The protein below binds the small molecule below.
Small molecule (SMILES): Cc1cc(CCCCCCCOc2ccc(C3=NCCO3)cc2)on1

Binding-site contacts:
Ligand atom N2 contacts residue TYR204 of chain 12.B at 3.8 Å.
Ligand atom C5B contacts residue ILE193 of chain 12.B at 3.9 Å (hydrophobic).
Ligand atom O1B contacts residue ILE109 of chain 12.B at 3.8 Å.
Ligand atom N2 contacts residue TYR111 of chain 12.B at 3.1 Å.
Ligand atom C5C contacts residue VAL195 of chain 12.B at 3.8 Å (hydrophobic).
Ligand atom C4B contacts residue ILE193 of chain 12.B at 3.8 Å (hydrophobic).
Ligand atom C5A contacts residue ILE156 of chain 12.B at 3.2 Å (hydrophobic).
Ligand atom C2B contacts residue TYR158 of chain 12.B at 3.5 Å (hydrophobic).
Ligand atom C2A contacts residue TYR158 of chain 12.B at 3.9 Å (hydrophobic).
Ligand atom O1 contacts residue PHE129 of chain 12.B at 3.8 Å.
Ligand atom C31 contacts residue PHE237 of chain 12.B at 3.8 Å (hydrophobic).
Ligand atom C6C contacts residue PHE237 of chain 12.B at 3.9 Å (hydrophobic).
Ligand atom C5B contacts residue LEU240 of chain 12.B at 3.5 Å (hydrophobic).
Ligand atom C4C contacts residue PHE237 of chain 12.B at 3.6 Å (hydrophobic).
Ligand atom C2C contacts residue PHE237 of chain 12.B at 3.8 Å (hydrophobic).
Ligand atom C4A contacts residue PRO180 of chain 12.B at 3.3 Å (hydrophobic).
Ligand atom C4 contacts residue TYR111 of chain 12.B at 3.6 Å (hydrophobic).
Ligand atom N3A contacts residue PRO180 of chain 12.B at 3.7 Å.
Ligand atom C6C contacts residue VAL198 of chain 12.B at 3.9 Å (hydrophobic).
Ligand atom O1 contacts residue TYR111 of chain 12.B at 3.5 Å.
Ligand atom N3A contacts residue TYR158 of chain 12.B at 3.7 Å.
Ligand atom C3B contacts residue TYR158 of chain 12.B at 3.4 Å (hydrophobic).
Ligand atom C5 contacts residue TYR111 of chain 12.B at 3.8 Å (hydrophobic).
Ligand atom N3A contacts residue ALA24 of chain 12.D at 3.9 Å.
Ligand atom O1A contacts residue PHE135 of chain 12.B at 3.8 Å.
Ligand atom C7C contacts residue TYR158 of chain 12.B at 3.8 Å (hydrophobic).
Ligand atom C4C contacts residue VAL198 of chain 12.B at 3.8 Å (hydrophobic).
Ligand atom C4A contacts residue ILE182 of chain 12.B at 3.9 Å (hydrophobic).
Ligand atom C6B contacts residue PHE133 of chain 12.B at 3.5 Å (hydrophobic).
Ligand atom C31 contacts residue TYR111 of chain 12.B at 3.7 Å (hydrophobic).
Ligand atom O1 contacts residue TYR204 of chain 12.B at 3.6 Å.
Ligand atom C5A contacts residue ILE182 of chain 12.B at 3.5 Å (hydrophobic).
Ligand atom C4B contacts residue TYR158 of chain 12.B at 3.8 Å (hydrophobic).
Ligand atom C3 contacts residue TYR111 of chain 12.B at 3.2 Å (hydrophobic).
Ligand atom C4 contacts residue PHE237 of chain 12.B at 3.1 Å (hydrophobic).
Ligand atom C2B contacts residue VAL195 of chain 12.B at 3.9 Å (hydrophobic).
Ligand atom O1B contacts residue PHE133 of chain 12.B at 3.9 Å.
Ligand atom C4A contacts residue SER181 of chain 12.B at 3.8 Å.
Ligand atom C2A contacts residue ILE193 of chain 12.B at 3.9 Å (hydrophobic).
Ligand atom C3 contacts residue PHE237 of chain 12.B at 3.7 Å (hydrophobic).

Sequence of chain 12.B:
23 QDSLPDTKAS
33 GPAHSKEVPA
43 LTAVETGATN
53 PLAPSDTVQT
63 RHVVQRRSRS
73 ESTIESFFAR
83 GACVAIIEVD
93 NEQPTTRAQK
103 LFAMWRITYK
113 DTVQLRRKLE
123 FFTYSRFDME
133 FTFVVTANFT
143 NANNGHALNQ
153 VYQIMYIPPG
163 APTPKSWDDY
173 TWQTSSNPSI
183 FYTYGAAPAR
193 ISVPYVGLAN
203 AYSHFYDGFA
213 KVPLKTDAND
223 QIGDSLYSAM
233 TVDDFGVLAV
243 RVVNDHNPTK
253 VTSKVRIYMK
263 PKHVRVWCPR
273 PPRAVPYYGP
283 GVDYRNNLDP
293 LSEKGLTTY

Sequence of chain 13.D:
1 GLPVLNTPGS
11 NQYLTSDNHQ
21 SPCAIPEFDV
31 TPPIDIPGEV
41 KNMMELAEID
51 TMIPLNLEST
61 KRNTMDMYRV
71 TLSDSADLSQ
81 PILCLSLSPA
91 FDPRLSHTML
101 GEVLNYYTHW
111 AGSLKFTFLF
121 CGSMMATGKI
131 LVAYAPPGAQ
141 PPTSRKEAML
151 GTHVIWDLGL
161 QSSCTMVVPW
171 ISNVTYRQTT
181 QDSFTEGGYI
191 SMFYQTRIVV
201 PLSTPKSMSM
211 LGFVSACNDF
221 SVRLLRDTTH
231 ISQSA

Sequence of chain 12.D:
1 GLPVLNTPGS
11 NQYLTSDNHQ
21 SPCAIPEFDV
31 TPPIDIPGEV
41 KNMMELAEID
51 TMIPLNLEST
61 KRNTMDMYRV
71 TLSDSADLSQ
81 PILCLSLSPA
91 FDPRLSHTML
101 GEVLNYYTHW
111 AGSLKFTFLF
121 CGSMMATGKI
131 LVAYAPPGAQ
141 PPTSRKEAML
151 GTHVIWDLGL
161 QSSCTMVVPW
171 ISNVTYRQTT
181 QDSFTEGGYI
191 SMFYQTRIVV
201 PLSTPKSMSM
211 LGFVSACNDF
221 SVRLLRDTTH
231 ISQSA